Sequence of chain 44.F:
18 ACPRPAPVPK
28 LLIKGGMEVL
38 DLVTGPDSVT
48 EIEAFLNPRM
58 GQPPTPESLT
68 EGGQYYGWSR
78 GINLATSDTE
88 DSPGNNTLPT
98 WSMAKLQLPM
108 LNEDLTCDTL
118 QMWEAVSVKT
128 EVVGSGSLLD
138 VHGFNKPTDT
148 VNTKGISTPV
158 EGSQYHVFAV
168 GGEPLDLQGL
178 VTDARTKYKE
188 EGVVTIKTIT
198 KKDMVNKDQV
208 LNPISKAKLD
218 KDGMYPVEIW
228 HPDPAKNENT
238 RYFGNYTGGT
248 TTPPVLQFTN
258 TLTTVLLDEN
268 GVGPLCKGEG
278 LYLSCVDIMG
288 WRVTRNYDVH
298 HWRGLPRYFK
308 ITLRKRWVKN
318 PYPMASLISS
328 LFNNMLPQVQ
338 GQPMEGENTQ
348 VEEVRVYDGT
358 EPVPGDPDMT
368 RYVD

Binding-site contacts:
Ligand atom C3 contacts residue VAL296 of chain 45.F at 3.7 Å (hydrophobic).
Ligand atom C6 contacts residue ARG77 of chain 45.F at 4.3 Å.
Ligand atom O3 contacts residue VAL296 of chain 45.F at 4.3 Å.
Ligand atom C6 contacts residue ASN93 of chain 45.F at 3.1 Å.
Ligand atom C2 contacts residue GLY78 of chain 45.F at 4.1 Å.
Ligand atom O8 contacts residue ARG77 of chain 45.F at 3.1 Å (salt-bridge).
Ligand atom O1A contacts residue ARG77 of chain 45.F at 3.0 Å (salt-bridge).
Ligand atom O3 contacts residue GLY78 of chain 45.F at 3.6 Å.
Ligand atom C1 contacts residue ARG77 of chain 45.F at 3.1 Å.
Ligand atom O6 contacts residue ASN93 of chain 45.F at 3.0 Å (h-bond).
Ligand atom C11 contacts residue ASP85 of chain 44.F at 4.2 Å.
Ligand atom O8 contacts residue TYR72 of chain 45.F at 3.9 Å.
Ligand atom O4 contacts residue THR291 of chain 45.F at 3.4 Å.
Ligand atom C3 contacts residue ARG77 of chain 45.F at 4.1 Å.
Ligand atom O1A contacts residue TYR72 of chain 45.F at 3.1 Å.
Ligand atom C5 contacts residue TYR72 of chain 45.F at 3.5 Å (hydrophobic).
Ligand atom C5 contacts residue ASN93 of chain 45.F at 4.1 Å.
Ligand atom O4 contacts residue ILE79 of chain 45.F at 3.6 Å (h-bond).
Ligand atom C3 contacts residue GLY78 of chain 45.F at 4.1 Å.
Ligand atom O1B contacts residue SER89 of chain 45.F at 3.5 Å (h-bond).
Ligand atom C8 contacts residue ARG77 of chain 45.F at 4.1 Å.
Ligand atom O1B contacts residue ARG77 of chain 45.F at 2.5 Å (salt-bridge).
Ligand atom C3 contacts residue HIS298 of chain 45.F at 4.1 Å.
Ligand atom C4 contacts residue HIS298 of chain 45.F at 4.0 Å.
Ligand atom O4 contacts residue ASN80 of chain 45.F at 4.0 Å.
Ligand atom O4 contacts residue HIS298 of chain 45.F at 3.0 Å (h-bond).
Ligand atom N5 contacts residue TYR72 of chain 45.F at 3.0 Å (h-bond).
Ligand atom C6 contacts residue TYR72 of chain 45.F at 3.8 Å (hydrophobic).
Ligand atom O8 contacts residue GLU87 of chain 45.F at 3.9 Å.
Ligand atom O4 contacts residue GLY78 of chain 45.F at 3.2 Å.
Ligand atom O4 contacts residue TYR72 of chain 45.F at 3.8 Å.
Ligand atom C1 contacts residue SER89 of chain 45.F at 4.2 Å.
Ligand atom O1A contacts residue GLY78 of chain 45.F at 3.7 Å.
Ligand atom C1 contacts residue TYR72 of chain 45.F at 4.0 Å (hydrophobic).
Ligand atom O1A contacts residue SER89 of chain 45.F at 4.1 Å.
Ligand atom C1 contacts residue GLY78 of chain 45.F at 4.1 Å.
Ligand atom C4 contacts residue TYR72 of chain 45.F at 3.4 Å (hydrophobic).
Ligand atom C10 contacts residue TYR72 of chain 45.F at 4.1 Å (hydrophobic).
Ligand atom C4 contacts residue GLY78 of chain 45.F at 3.4 Å.
Ligand atom C3 contacts residue GLY78 of chain 45.F at 3.9 Å.

This protein binds this small molecule.
Small molecule (SMILES): CC(=O)N[C@@H]1[C@@H](O[C@@H]2O[C@H](CO)[C@H](O)[C@H](O[C@]3(C(=O)O)C[C@H](O)[C@@H](NC(C)=O)[C@H]([C@H](O)[C@H](O)CO)O3)[C@H]2O)[C@H](O)[C@@H](CO[C@]2(C(=O)O)C[C@H](O)[C@@H](NC(C)=O)[C@H]([C@H](O)[C@H](O)CO)O2)O[C@H]1O

Sequence of chain 45.F:
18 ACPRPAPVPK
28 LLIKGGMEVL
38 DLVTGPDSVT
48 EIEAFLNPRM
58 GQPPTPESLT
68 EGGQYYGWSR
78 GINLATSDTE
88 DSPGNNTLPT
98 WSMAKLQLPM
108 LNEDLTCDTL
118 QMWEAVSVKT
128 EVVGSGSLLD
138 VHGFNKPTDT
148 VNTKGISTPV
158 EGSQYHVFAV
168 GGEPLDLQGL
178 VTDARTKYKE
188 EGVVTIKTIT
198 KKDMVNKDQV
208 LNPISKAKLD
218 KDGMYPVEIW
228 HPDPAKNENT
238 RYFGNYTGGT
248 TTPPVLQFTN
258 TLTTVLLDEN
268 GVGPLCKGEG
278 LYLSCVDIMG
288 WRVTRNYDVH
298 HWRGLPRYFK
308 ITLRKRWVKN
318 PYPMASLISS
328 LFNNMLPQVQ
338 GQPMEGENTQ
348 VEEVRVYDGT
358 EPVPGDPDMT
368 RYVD